The protein below binds the small molecule below.
Small molecule (SMILES): CC[C@@]1(O)C[C@H](O)c2c(cc3c(c2O)C(=O)c2c(O)cccc2C3=O)[C@H]1C(=O)OC

Sequence of chain 1.D:
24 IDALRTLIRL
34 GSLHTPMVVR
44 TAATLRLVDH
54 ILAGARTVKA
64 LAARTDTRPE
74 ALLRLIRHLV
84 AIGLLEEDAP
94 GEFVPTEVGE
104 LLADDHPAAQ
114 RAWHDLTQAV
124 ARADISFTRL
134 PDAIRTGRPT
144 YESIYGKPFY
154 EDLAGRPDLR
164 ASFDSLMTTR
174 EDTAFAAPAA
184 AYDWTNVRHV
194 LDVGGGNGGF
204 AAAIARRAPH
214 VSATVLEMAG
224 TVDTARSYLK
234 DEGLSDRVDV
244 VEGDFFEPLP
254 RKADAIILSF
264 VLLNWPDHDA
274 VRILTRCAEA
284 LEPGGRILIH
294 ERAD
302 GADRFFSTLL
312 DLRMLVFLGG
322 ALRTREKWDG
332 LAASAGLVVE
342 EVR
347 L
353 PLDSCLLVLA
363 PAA

Binding-site contacts:
Ligand atom C17 contacts residue ARG173 of chain 1.D at 3.8 Å.
Ligand atom C22 contacts residue LEU354 of chain 1.D at 2.4 Å (hydrophobic).
Ligand atom C2 contacts residue PHE166 of chain 1.D at 3.3 Å (hydrophobic).
Ligand atom C15 contacts residue ARG314 of chain 1.D at 2.6 Å.
Ligand atom O19 contacts residue SAH1 of chain 1.J at 3.8 Å.
Ligand atom C18 contacts residue LEU311 of chain 1.D at 3.8 Å (hydrophobic).
Ligand atom C3 contacts residue ASN267 of chain 1.D at 3.4 Å.
Ligand atom C5 contacts residue MET170 of chain 1.D at 3.8 Å (hydrophobic).
Ligand atom C4 contacts residue ASN267 of chain 1.D at 3.5 Å.
Ligand atom C1 contacts residue MET315 of chain 1.D at 3.7 Å (hydrophobic).
Ligand atom C1 contacts residue PHE166 of chain 1.D at 3.8 Å (hydrophobic).
Ligand atom C14 contacts residue ARG314 of chain 1.D at 3.1 Å.
Ligand atom C3 contacts residue PHE166 of chain 1.D at 3.4 Å (hydrophobic).
Ligand atom C22 contacts residue PHE307 of chain 1.D at 3.5 Å (hydrophobic).
Ligand atom O22 contacts residue ARG173 of chain 1.D at 2.7 Å (salt-bridge).
Ligand atom C15 contacts residue LEU310 of chain 1.D at 3.5 Å (hydrophobic).
Ligand atom O17 contacts residue ARG314 of chain 1.D at 3.0 Å (salt-bridge).
Ligand atom O18 contacts residue VAL123 of chain 1.D at 3.8 Å.
Ligand atom O18 contacts residue TRP116 of chain 1.D at 3.5 Å.
Ligand atom C6 contacts residue ARG173 of chain 1.D at 3.2 Å.
Ligand atom O16 contacts residue LEU310 of chain 1.D at 3.6 Å.
Ligand atom C21 contacts residue MET315 of chain 1.D at 3.8 Å (hydrophobic).
Ligand atom O20 contacts residue MET170 of chain 1.D at 3.5 Å.
Ligand atom C11 contacts residue ARG314 of chain 1.D at 3.7 Å.
Ligand atom C13 contacts residue LEU354 of chain 1.D at 3.7 Å (hydrophobic).
Ligand atom O21 contacts residue PHE263 of chain 1.D at 2.9 Å.
Ligand atom C17 contacts residue LEU311 of chain 1.D at 3.6 Å (hydrophobic).
Ligand atom O19 contacts residue PHE263 of chain 1.D at 3.4 Å (h-bond).
Ligand atom C11 contacts residue TRP116 of chain 1.D at 3.5 Å (hydrophobic).
Ligand atom O17 contacts residue LEU310 of chain 1.D at 3.8 Å.
Ligand atom C20 contacts residue ARG173 of chain 1.D at 3.4 Å.
Ligand atom O19 contacts residue ASN267 of chain 1.D at 3.2 Å (h-bond).
Ligand atom O16 contacts residue ARG314 of chain 1.D at 3.0 Å (salt-bridge).
Ligand atom C7 contacts residue ARG173 of chain 1.D at 3.7 Å.
Ligand atom O18 contacts residue ARG314 of chain 1.D at 3.6 Å.
Ligand atom O21 contacts residue ARG173 of chain 1.D at 3.1 Å (salt-bridge).
Ligand atom C16 contacts residue MET170 of chain 1.D at 3.8 Å (hydrophobic).
Ligand atom O20 contacts residue PHE263 of chain 1.D at 3.2 Å.
Ligand atom C15 contacts residue LEU311 of chain 1.D at 3.4 Å (hydrophobic).
Ligand atom C2 contacts residue MET315 of chain 1.D at 3.8 Å (hydrophobic).